Sequence of chain 1.B:
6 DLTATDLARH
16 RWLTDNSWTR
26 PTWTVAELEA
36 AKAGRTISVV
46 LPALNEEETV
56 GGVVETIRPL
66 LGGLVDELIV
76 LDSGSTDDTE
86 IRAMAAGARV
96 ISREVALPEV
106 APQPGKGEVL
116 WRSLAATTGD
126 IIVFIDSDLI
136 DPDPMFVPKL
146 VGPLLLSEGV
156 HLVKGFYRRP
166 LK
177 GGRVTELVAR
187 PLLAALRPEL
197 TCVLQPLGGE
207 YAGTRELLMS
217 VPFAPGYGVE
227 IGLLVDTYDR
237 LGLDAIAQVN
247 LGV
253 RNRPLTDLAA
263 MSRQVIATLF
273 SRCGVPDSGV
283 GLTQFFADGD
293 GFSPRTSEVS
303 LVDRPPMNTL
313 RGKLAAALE

A small-molecule ligand and the protein it binds are described below.
Small molecule (SMILES): O=Cc1ccc(O)cc1

Sequence of chain 1.A:
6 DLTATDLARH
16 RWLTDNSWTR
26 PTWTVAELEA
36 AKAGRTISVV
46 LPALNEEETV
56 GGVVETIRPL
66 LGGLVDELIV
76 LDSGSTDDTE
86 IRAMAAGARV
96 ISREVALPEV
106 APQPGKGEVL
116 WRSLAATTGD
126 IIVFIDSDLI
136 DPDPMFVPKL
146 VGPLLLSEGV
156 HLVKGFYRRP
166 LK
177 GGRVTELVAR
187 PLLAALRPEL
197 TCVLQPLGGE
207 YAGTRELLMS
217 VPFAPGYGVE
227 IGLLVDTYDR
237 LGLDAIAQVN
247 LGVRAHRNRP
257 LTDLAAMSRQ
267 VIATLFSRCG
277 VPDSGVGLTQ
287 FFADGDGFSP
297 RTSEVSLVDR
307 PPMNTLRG

Binding-site contacts:
Ligand atom C1' contacts residue LEU200 of chain 1.B at 3.9 Å (hydrophobic).
Ligand atom C5 contacts residue ARG164 of chain 1.B at 4.1 Å.
Ligand atom C4 contacts residue ARG164 of chain 1.B at 4.2 Å.
Ligand atom C6 contacts residue PHE294 of chain 1.A at 3.6 Å (hydrophobic).
Ligand atom C4 contacts residue PHE294 of chain 1.A at 4.5 Å (hydrophobic).
Ligand atom O1' contacts residue LEU18 of chain 1.B at 4.1 Å.
Ligand atom C5 contacts residue PHE294 of chain 1.A at 4.1 Å (hydrophobic).
Ligand atom O1' contacts residue THR24 of chain 1.B at 4.4 Å.
Ligand atom C2 contacts residue PHE294 of chain 1.A at 3.9 Å (hydrophobic).
Ligand atom C1 contacts residue PHE294 of chain 1.A at 3.6 Å (hydrophobic).
Ligand atom O4 contacts residue ARG164 of chain 1.B at 3.6 Å.
Ligand atom O1' contacts residue PHE294 of chain 1.A at 3.4 Å.
Ligand atom C3 contacts residue LEU200 of chain 1.B at 3.9 Å (hydrophobic).
Ligand atom C1' contacts residue PHE294 of chain 1.A at 3.5 Å (hydrophobic).
Ligand atom C2 contacts residue PHE287 of chain 1.A at 3.9 Å (hydrophobic).
Ligand atom C1' contacts residue LEU18 of chain 1.B at 4.2 Å (hydrophobic).
Ligand atom C1 contacts residue LEU200 of chain 1.B at 3.7 Å (hydrophobic).
Ligand atom C5 contacts residue LEU200 of chain 1.B at 4.2 Å (hydrophobic).
Ligand atom C3 contacts residue PHE287 of chain 1.A at 4.0 Å (hydrophobic).
Ligand atom O1' contacts residue SER22 of chain 1.B at 4.2 Å.
Ligand atom O1' contacts residue GLN244 of chain 1.B at 4.3 Å.
Ligand atom C6 contacts residue LEU200 of chain 1.B at 3.6 Å (hydrophobic).
Ligand atom C2 contacts residue LEU200 of chain 1.B at 3.9 Å (hydrophobic).
Ligand atom C3 contacts residue PHE294 of chain 1.A at 4.4 Å (hydrophobic).
Ligand atom O1' contacts residue LEU200 of chain 1.B at 3.9 Å.
Ligand atom C4 contacts residue LEU200 of chain 1.B at 4.0 Å (hydrophobic).